Sequence of chain 1.A:
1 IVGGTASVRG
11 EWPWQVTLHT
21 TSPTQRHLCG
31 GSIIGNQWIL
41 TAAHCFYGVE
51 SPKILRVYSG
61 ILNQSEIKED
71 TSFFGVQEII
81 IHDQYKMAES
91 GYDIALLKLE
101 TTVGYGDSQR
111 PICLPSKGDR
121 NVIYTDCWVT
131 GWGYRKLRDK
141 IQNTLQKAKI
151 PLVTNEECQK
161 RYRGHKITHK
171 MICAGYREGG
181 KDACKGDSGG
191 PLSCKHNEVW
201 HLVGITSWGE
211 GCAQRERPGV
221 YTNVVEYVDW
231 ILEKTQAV

Binding-site contacts:
Ligand atom CB contacts residue LEU114 of chain 1.A at 4.2 Å (hydrophobic).
Ligand atom CD contacts residue GLN236 of chain 1.A at 4.2 Å.
Ligand atom CB contacts residue SER116 of chain 1.A at 3.5 Å.
Ligand atom OG1 contacts residue LEU114 of chain 1.A at 3.9 Å.
Ligand atom CD1 contacts residue ILE34 of chain 1.A at 3.3 Å (hydrophobic).
Ligand atom CA contacts residue CYS113 of chain 1.A at 4.2 Å (hydrophobic).
Ligand atom CG1 contacts residue LEU232 of chain 1.A at 4.2 Å (hydrophobic).
Ligand atom CA contacts residue ASN36 of chain 1.A at 3.6 Å.
Ligand atom O contacts residue GLN236 of chain 1.A at 3.4 Å (h-bond).
Ligand atom CD1 contacts residue ILE231 of chain 1.A at 4.3 Å (hydrophobic).
Ligand atom C contacts residue GLN236 of chain 1.A at 3.6 Å.
Ligand atom OG1 contacts residue HIS201 of chain 1.A at 4.1 Å.
Ligand atom CA contacts residue GLN236 of chain 1.A at 3.5 Å.
Ligand atom CG2 contacts residue THR235 of chain 1.A at 4.0 Å.
Ligand atom CD contacts residue THR235 of chain 1.A at 4.0 Å.
Ligand atom CG2 contacts residue LEU232 of chain 1.A at 4.4 Å (hydrophobic).
Ligand atom CG contacts residue THR235 of chain 1.A at 3.8 Å.
Ligand atom CG2 contacts residue GLN236 of chain 1.A at 4.0 Å.
Ligand atom CG2 contacts residue SER116 of chain 1.A at 3.3 Å.
Ligand atom CB contacts residue ASN36 of chain 1.A at 3.4 Å.
Ligand atom CG2 contacts residue GLY35 of chain 1.A at 4.2 Å.
Ligand atom CG2 contacts residue VAL228 of chain 1.A at 4.0 Å (hydrophobic).
Ligand atom CG1 contacts residue ILE34 of chain 1.A at 4.3 Å (hydrophobic).
Ligand atom CD1 contacts residue LEU114 of chain 1.A at 3.6 Å (hydrophobic).
Ligand atom OG1 contacts residue SER116 of chain 1.A at 4.0 Å.
Ligand atom C contacts residue GLN236 of chain 1.A at 4.3 Å.
Ligand atom OG1 contacts residue PRO115 of chain 1.A at 3.9 Å.
Ligand atom CA contacts residue GLN236 of chain 1.A at 3.8 Å.
Ligand atom O contacts residue LEU232 of chain 1.A at 3.9 Å.
Ligand atom CG1 contacts residue THR235 of chain 1.A at 3.9 Å.
Ligand atom CB contacts residue GLN236 of chain 1.A at 4.1 Å.
Ligand atom CB contacts residue CYS113 of chain 1.A at 3.2 Å (hydrophobic).
Ligand atom CG contacts residue GLN236 of chain 1.A at 3.4 Å.
Ligand atom CG2 contacts residue TRP38 of chain 1.A at 4.0 Å (hydrophobic).
Ligand atom CB contacts residue ILE34 of chain 1.A at 4.1 Å (hydrophobic).
Ligand atom N contacts residue GLN236 of chain 1.A at 2.8 Å (h-bond).
Ligand atom CB contacts residue GLN236 of chain 1.A at 3.6 Å.
Ligand atom C contacts residue ASN36 of chain 1.A at 3.9 Å.
Ligand atom O contacts residue ASN36 of chain 1.A at 4.3 Å.
Ligand atom SG contacts residue CYS113 of chain 1.A at 2.0 Å (h-bond).

A small-molecule ligand and the protein it binds are described below.
Small molecule (SMILES): CCC[C@H](NC(=O)[C@@H](NC(=O)[C@H](CC)NC(=O)[C@@H](NC(=O)[C@@H](NC(=O)[C@@H](N)CS)[C@@H](C)O)[C@@H](C)O)[C@@H](C)CC)C(=O)N1CCC[C@H]1C=O